Binding-site contacts:
Ligand atom C06 contacts residue LEU316 of chain 1.A at 3.7 Å (hydrophobic).
Ligand atom C31 contacts residue ASP271 of chain 1.A at 3.7 Å.
Ligand atom N01 contacts residue ALA216 of chain 1.A at 3.7 Å.
Ligand atom C04 contacts residue ALA216 of chain 1.A at 3.5 Å (hydrophobic).
Ligand atom C29 contacts residue SER268 of chain 1.A at 3.6 Å.
Ligand atom C26 contacts residue ASP271 of chain 1.A at 3.7 Å.
Ligand atom C23 contacts residue ASP327 of chain 1.A at 3.5 Å.
Ligand atom C14 contacts residue ASP271 of chain 1.A at 3.2 Å.
Ligand atom C24 contacts residue ASP327 of chain 1.A at 3.8 Å.
Ligand atom C04 contacts residue LEU316 of chain 1.A at 3.6 Å (hydrophobic).
Ligand atom C05 contacts residue VAL204 of chain 1.A at 3.7 Å (hydrophobic).
Ligand atom N04 contacts residue THR261 of chain 1.A at 3.0 Å (h-bond).
Ligand atom C22 contacts residue ASP327 of chain 1.A at 3.3 Å.
Ligand atom C29 contacts residue ASP271 of chain 1.A at 3.6 Å.
Ligand atom N01 contacts residue MET264 of chain 1.A at 2.9 Å (h-bond).
Ligand atom N04 contacts residue LEU316 of chain 1.A at 3.6 Å.
Ligand atom C18 contacts residue LYS218 of chain 1.A at 3.7 Å.
Ligand atom O01 contacts residue ASP327 of chain 1.A at 3.8 Å.
Ligand atom C18 contacts residue THR261 of chain 1.A at 3.6 Å.
Ligand atom C21 contacts residue VAL246 of chain 1.A at 3.5 Å (hydrophobic).
Ligand atom N06 contacts residue ASP271 of chain 1.A at 3.0 Å (salt-bridge).
Ligand atom C01 contacts residue MET264 of chain 1.A at 3.1 Å (hydrophobic).
Ligand atom C19 contacts residue THR261 of chain 1.A at 3.7 Å.
Ligand atom C17 contacts residue LYS218 of chain 1.A at 3.8 Å.
Ligand atom N04 contacts residue GLU262 of chain 1.A at 3.0 Å (salt-bridge).
Ligand atom C13 contacts residue VAL204 of chain 1.A at 3.6 Å (hydrophobic).
Ligand atom C30 contacts residue ALA313 of chain 1.A at 3.7 Å (hydrophobic).
Ligand atom C03 contacts residue LEU316 of chain 1.A at 3.6 Å (hydrophobic).
Ligand atom C21 contacts residue ASP327 of chain 1.A at 3.6 Å.
Ligand atom N04 contacts residue ALA216 of chain 1.A at 3.2 Å.
Ligand atom C16 contacts residue LYS218 of chain 1.A at 3.5 Å.
Ligand atom C22 contacts residue PHE328 of chain 1.A at 3.7 Å (hydrophobic).
Ligand atom C16 contacts residue ASP327 of chain 1.A at 3.1 Å.
Ligand atom C25 contacts residue ASP327 of chain 1.A at 3.7 Å.
Ligand atom O01 contacts residue ILE259 of chain 1.A at 3.7 Å.
Ligand atom C20 contacts residue ASP327 of chain 1.A at 3.6 Å.
Ligand atom C12 contacts residue LEU196 of chain 1.A at 3.6 Å (hydrophobic).
Ligand atom N02 contacts residue LEU196 of chain 1.A at 3.7 Å.
Ligand atom C23 contacts residue PHE328 of chain 1.A at 3.8 Å (hydrophobic).
Ligand atom C22 contacts residue VAL246 of chain 1.A at 3.4 Å (hydrophobic).

Sequence of chain 1.A:
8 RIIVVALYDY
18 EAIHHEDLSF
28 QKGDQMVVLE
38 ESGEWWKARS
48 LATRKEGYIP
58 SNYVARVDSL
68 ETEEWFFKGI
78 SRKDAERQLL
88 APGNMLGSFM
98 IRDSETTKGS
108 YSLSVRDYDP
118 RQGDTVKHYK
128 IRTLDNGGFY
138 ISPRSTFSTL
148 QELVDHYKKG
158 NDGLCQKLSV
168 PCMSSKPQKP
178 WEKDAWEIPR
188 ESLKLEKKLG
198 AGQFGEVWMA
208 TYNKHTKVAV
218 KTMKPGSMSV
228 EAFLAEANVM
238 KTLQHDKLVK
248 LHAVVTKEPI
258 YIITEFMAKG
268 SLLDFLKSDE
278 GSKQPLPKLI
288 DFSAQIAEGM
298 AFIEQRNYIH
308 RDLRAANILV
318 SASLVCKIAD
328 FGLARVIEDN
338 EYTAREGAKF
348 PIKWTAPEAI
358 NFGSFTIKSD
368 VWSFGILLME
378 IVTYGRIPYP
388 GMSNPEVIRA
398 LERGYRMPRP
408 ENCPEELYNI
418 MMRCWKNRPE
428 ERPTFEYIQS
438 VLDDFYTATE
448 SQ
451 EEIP

This protein binds this small molecule.
Small molecule (SMILES): CNC(=O)[C@H](CC(C)C)NC1CCC(n2cc(-c3ccc(Oc4ccccc4)cc3)c3c(N)ncnc32)CC1